Sequence of chain 3.B:
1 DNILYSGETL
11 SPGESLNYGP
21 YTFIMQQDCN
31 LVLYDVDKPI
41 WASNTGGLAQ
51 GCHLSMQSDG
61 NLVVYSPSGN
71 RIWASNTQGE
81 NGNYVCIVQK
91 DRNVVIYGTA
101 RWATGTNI

Sequence of chain 2.B:
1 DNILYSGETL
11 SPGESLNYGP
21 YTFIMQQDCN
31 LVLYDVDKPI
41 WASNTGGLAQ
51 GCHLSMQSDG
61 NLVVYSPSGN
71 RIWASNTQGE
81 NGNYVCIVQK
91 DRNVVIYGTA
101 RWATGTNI

A protein and the small-molecule ligand that binds it are described below.
Small molecule (SMILES): OC[C@H]1O[C@@H](O)[C@@H](O)[C@@H](O)[C@@H]1O

Binding-site contacts:
Ligand atom C3 contacts residue GLN89 of chain 2.B at 3.9 Å.
Ligand atom C2 contacts residue ASP91 of chain 2.B at 3.4 Å.
Ligand atom C4 contacts residue ASN83 of chain 3.B at 4.1 Å.
Ligand atom C6 contacts residue ASN93 of chain 2.B at 4.0 Å.
Ligand atom O4 contacts residue ASN83 of chain 3.B at 3.2 Å.
Ligand atom C4 contacts residue GLN89 of chain 2.B at 4.2 Å.
Ligand atom O3 contacts residue TYR5 of chain 3.B at 4.5 Å.
Ligand atom O4 contacts residue GLN89 of chain 2.B at 4.4 Å.
Ligand atom C3 contacts residue ASP91 of chain 2.B at 4.3 Å.
Ligand atom O2 contacts residue GLN89 of chain 2.B at 3.4 Å (h-bond).
Ligand atom C2 contacts residue ASN93 of chain 2.B at 4.1 Å.
Ligand atom O4 contacts residue VAL95 of chain 2.B at 4.0 Å.
Ligand atom C5 contacts residue ASN93 of chain 2.B at 4.0 Å.
Ligand atom C2 contacts residue GLN89 of chain 2.B at 4.2 Å.
Ligand atom C4 contacts residue TYR97 of chain 2.B at 3.7 Å (hydrophobic).
Ligand atom O4 contacts residue ALA100 of chain 3.B at 4.0 Å.
Ligand atom O3 contacts residue GLN89 of chain 2.B at 2.8 Å (h-bond).
Ligand atom C3 contacts residue TYR97 of chain 2.B at 4.0 Å (hydrophobic).
Ligand atom O2 contacts residue ASN93 of chain 2.B at 3.1 Å (h-bond).
Ligand atom O6 contacts residue ALA103 of chain 3.B at 4.0 Å.
Ligand atom O5 contacts residue ASN93 of chain 2.B at 3.4 Å (h-bond).
Ligand atom C6 contacts residue VAL95 of chain 2.B at 4.2 Å (hydrophobic).
Ligand atom C5 contacts residue ASN83 of chain 3.B at 3.6 Å.
Ligand atom C6 contacts residue ALA103 of chain 3.B at 3.9 Å (hydrophobic).
Ligand atom O2 contacts residue ASP91 of chain 2.B at 2.6 Å (salt-bridge).
Ligand atom C3 contacts residue ASN83 of chain 3.B at 4.1 Å.
Ligand atom O3 contacts residue TYR97 of chain 2.B at 3.3 Å (h-bond).
Ligand atom C6 contacts residue ASN83 of chain 3.B at 4.3 Å.
Ligand atom C4 contacts residue VAL95 of chain 2.B at 4.0 Å (hydrophobic).
Ligand atom O6 contacts residue ASN83 of chain 3.B at 4.4 Å.
Ligand atom O4 contacts residue TYR97 of chain 2.B at 2.8 Å (h-bond).
Ligand atom O2 contacts residue ASN107 of chain 3.B at 4.1 Å.
Ligand atom C1 contacts residue ASN93 of chain 2.B at 4.1 Å.
Ligand atom C6 contacts residue ALA100 of chain 3.B at 4.1 Å (hydrophobic).
Ligand atom O6 contacts residue ALA100 of chain 3.B at 4.5 Å.
Ligand atom O3 contacts residue ASP91 of chain 2.B at 3.9 Å.
Ligand atom O1 contacts residue ASN107 of chain 3.B at 3.7 Å.
Ligand atom C4 contacts residue ASN93 of chain 2.B at 4.2 Å.
Ligand atom O1 contacts residue ASN93 of chain 2.B at 4.4 Å.